Sequence of chain 1.A:
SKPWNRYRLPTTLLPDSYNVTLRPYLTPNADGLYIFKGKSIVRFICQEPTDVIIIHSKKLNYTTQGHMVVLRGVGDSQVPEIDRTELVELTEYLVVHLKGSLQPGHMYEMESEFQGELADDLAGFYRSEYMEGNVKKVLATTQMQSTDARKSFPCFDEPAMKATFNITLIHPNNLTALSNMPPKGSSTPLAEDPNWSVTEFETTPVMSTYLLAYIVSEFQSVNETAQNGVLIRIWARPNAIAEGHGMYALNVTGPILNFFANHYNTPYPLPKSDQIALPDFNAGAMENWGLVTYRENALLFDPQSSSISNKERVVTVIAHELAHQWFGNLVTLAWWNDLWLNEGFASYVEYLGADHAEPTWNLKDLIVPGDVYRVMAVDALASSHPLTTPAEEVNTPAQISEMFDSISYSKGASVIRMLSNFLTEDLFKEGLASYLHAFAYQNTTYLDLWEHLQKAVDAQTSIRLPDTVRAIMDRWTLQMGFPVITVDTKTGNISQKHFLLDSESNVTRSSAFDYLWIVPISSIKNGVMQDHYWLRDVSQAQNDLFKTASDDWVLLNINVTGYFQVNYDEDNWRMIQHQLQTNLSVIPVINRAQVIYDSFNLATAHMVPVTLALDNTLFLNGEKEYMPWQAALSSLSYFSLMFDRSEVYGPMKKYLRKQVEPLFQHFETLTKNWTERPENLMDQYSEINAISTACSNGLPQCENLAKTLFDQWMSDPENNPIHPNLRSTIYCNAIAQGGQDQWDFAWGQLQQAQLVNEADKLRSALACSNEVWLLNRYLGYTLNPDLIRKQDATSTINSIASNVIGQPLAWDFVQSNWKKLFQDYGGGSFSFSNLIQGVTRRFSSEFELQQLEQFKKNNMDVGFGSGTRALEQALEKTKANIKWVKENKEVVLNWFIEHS

Binding-site contacts:
Ligand atom C4 contacts residue GLN445 of chain 1.A at 3.7 Å.
Ligand atom C1 contacts residue ASN446 of chain 1.A at 1.2 Å.
Ligand atom C7 contacts residue ALA163 of chain 1.A at 3.6 Å (hydrophobic).
Ligand atom C5 contacts residue GLN445 of chain 1.A at 4.1 Å.
Ligand atom C6 contacts residue PHE442 of chain 1.A at 4.4 Å (hydrophobic).
Ligand atom C8 contacts residue ALA163 of chain 1.A at 3.6 Å (hydrophobic).
Ligand atom C4 contacts residue ASN446 of chain 1.A at 4.1 Å.
Ligand atom C8 contacts residue LEU17 of chain 1.A at 4.5 Å (hydrophobic).
Ligand atom C7 contacts residue ASN446 of chain 1.A at 3.7 Å.
Ligand atom N2 contacts residue ALA163 of chain 1.A at 4.5 Å.
Ligand atom C3 contacts residue ASN446 of chain 1.A at 3.7 Å.
Ligand atom O5 contacts residue ASN446 of chain 1.A at 2.1 Å (h-bond).
Ligand atom O5 contacts residue GLN445 of chain 1.A at 3.8 Å.
Ligand atom C6 contacts residue GLN445 of chain 1.A at 3.6 Å.
Ligand atom N2 contacts residue ASN446 of chain 1.A at 2.9 Å (h-bond).
Ligand atom O7 contacts residue ASN446 of chain 1.A at 4.1 Å.
Ligand atom O4 contacts residue GLN445 of chain 1.A at 4.3 Å.
Ligand atom O6 contacts residue ASN446 of chain 1.A at 2.8 Å (h-bond).
Ligand atom C2 contacts residue ASN446 of chain 1.A at 2.4 Å.
Ligand atom O6 contacts residue GLN445 of chain 1.A at 4.3 Å.
Ligand atom C1 contacts residue GLN445 of chain 1.A at 3.7 Å.
Ligand atom C6 contacts residue ASN446 of chain 1.A at 4.1 Å.
Ligand atom O6 contacts residue PHE442 of chain 1.A at 3.5 Å.
Ligand atom O7 contacts residue ALA163 of chain 1.A at 3.3 Å (h-bond).
Ligand atom C5 contacts residue ASN446 of chain 1.A at 3.4 Å.

The small molecule below binds the protein below.
Small molecule (SMILES): CC(=O)N[C@H]1[C@H](O[C@H]2[C@H](O)[C@@H](NC(C)=O)CO[C@@H]2CO)O[C@H](CO)[C@@H](O)[C@@H]1O